Binding-site contacts:
Ligand atom C8 contacts residue LEU922 of chain 1.B at 4.4 Å (hydrophobic).
Ligand atom C8 contacts residue ASN717 of chain 1.B at 4.4 Å.
Ligand atom O7 contacts residue GLN1071 of chain 1.B at 3.4 Å (h-bond).
Ligand atom C6 contacts residue GLN926 of chain 1.B at 4.0 Å.
Ligand atom O5 contacts residue GLN926 of chain 1.B at 4.4 Å.
Ligand atom C1 contacts residue ASN717 of chain 1.B at 1.4 Å.
Ligand atom C5 contacts residue GLN926 of chain 1.B at 4.2 Å.
Ligand atom C5 contacts residue LEU922 of chain 1.B at 4.0 Å (hydrophobic).
Ligand atom N2 contacts residue ASN717 of chain 1.B at 2.9 Å (h-bond).
Ligand atom C7 contacts residue LEU922 of chain 1.B at 4.1 Å (hydrophobic).
Ligand atom C7 contacts residue ASN717 of chain 1.B at 3.2 Å.
Ligand atom O7 contacts residue LEU922 of chain 1.B at 3.4 Å.
Ligand atom C5 contacts residue ASN717 of chain 1.B at 3.7 Å.
Ligand atom O6 contacts residue THR719 of chain 1.B at 4.2 Å.
Ligand atom C4 contacts residue ASN717 of chain 1.B at 4.2 Å.
Ligand atom C3 contacts residue LEU922 of chain 1.B at 4.4 Å (hydrophobic).
Ligand atom O6 contacts residue PHE718 of chain 1.B at 4.4 Å.
Ligand atom O5 contacts residue ASN717 of chain 1.B at 2.4 Å (h-bond).
Ligand atom O6 contacts residue GLN926 of chain 1.B at 2.9 Å (h-bond).
Ligand atom C1 contacts residue LEU922 of chain 1.B at 4.2 Å (hydrophobic).
Ligand atom O4 contacts residue LEU922 of chain 1.B at 4.0 Å.
Ligand atom C3 contacts residue ASN717 of chain 1.B at 3.8 Å.
Ligand atom C4 contacts residue LEU922 of chain 1.B at 4.4 Å (hydrophobic).
Ligand atom C2 contacts residue ASN717 of chain 1.B at 2.4 Å.
Ligand atom O7 contacts residue ASN717 of chain 1.B at 3.1 Å (h-bond).

Sequence of chain 1.B:
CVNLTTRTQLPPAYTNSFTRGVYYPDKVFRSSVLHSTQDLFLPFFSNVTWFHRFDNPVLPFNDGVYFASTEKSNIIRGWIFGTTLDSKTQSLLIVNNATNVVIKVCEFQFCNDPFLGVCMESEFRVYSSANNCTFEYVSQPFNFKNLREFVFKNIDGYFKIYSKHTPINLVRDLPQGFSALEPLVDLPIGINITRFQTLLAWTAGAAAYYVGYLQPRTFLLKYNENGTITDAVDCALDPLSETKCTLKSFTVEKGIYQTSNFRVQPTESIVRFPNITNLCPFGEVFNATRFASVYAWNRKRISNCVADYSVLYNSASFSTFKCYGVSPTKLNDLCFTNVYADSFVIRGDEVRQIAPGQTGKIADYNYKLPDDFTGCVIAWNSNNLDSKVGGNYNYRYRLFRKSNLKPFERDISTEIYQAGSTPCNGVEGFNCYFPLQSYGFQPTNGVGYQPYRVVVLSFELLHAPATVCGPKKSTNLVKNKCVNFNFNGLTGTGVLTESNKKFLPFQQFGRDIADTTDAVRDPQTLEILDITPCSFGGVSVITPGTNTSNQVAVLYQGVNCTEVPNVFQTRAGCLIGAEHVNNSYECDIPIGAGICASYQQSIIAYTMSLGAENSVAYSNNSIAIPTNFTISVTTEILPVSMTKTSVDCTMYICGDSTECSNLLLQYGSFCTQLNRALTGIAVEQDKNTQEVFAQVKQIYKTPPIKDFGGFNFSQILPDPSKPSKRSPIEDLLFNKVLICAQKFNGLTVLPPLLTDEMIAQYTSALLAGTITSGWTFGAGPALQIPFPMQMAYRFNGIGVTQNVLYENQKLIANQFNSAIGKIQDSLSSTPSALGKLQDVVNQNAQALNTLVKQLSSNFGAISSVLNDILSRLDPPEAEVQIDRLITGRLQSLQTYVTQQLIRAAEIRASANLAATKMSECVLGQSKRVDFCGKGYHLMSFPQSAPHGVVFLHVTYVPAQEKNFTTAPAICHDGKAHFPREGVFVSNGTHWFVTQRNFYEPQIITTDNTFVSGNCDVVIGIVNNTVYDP

A protein and the small-molecule ligand that binds it are described below.
Small molecule (SMILES): CC(=O)N[C@H]1[C@H](O[C@H]2[C@H](O)[C@@H](NC(C)=O)CO[C@@H]2CO)O[C@H](CO)[C@@H](O)[C@@H]1O